Binding-site contacts:
Ligand atom P contacts residue TYR127 of chain 1.E at 4.0 Å.
Ligand atom O3' contacts residue 3DR1 of chain 1.G at 3.0 Å (h-bond).
Ligand atom C4' contacts residue TYR127 of chain 1.E at 4.2 Å (hydrophobic).
Ligand atom O3' contacts residue MG1 of chain 1.X at 2.1 Å.
Ligand atom OP2 contacts residue ASN173 of chain 1.E at 4.0 Å.
Ligand atom C4' contacts residue MG1 of chain 1.X at 4.5 Å.
Ligand atom P contacts residue ASN173 of chain 1.E at 4.4 Å.
Ligand atom OP1 contacts residue ARG155 of chain 1.E at 4.2 Å.
Ligand atom C3' contacts residue TYR170 of chain 1.E at 3.4 Å (hydrophobic).
Ligand atom OP1 contacts residue LYS124 of chain 1.E at 3.9 Å.
Ligand atom O3' contacts residue TYR127 of chain 1.E at 3.6 Å.
Ligand atom C4' contacts residue TYR170 of chain 1.E at 3.7 Å (hydrophobic).
Ligand atom C1' contacts residue MG1 of chain 1.X at 4.2 Å.
Ligand atom OP1 contacts residue ASN173 of chain 1.E at 4.1 Å.
Ligand atom OP1 contacts residue TYR127 of chain 1.E at 2.9 Å (h-bond).
Ligand atom O5' contacts residue TYR127 of chain 1.E at 4.1 Å.
Ligand atom C5' contacts residue ASN173 of chain 1.E at 4.0 Å.
Ligand atom C4' contacts residue 3DR1 of chain 1.G at 4.3 Å.
Ligand atom C4 contacts residue ARG176 of chain 1.E at 4.5 Å.
Ligand atom O3' contacts residue TYR170 of chain 1.E at 3.2 Å (h-bond).
Ligand atom C5' contacts residue TYR170 of chain 1.E at 4.1 Å (hydrophobic).
Ligand atom C2' contacts residue MG1 of chain 1.X at 3.9 Å.
Ligand atom C3' contacts residue 3DR1 of chain 1.G at 3.0 Å.
Ligand atom C4' contacts residue GLU95 of chain 1.E at 4.3 Å.
Ligand atom C5' contacts residue LYS124 of chain 1.E at 4.5 Å.
Ligand atom C2' contacts residue 3DR1 of chain 1.G at 3.7 Å.
Ligand atom O3' contacts residue GLU95 of chain 1.E at 2.5 Å (salt-bridge).
Ligand atom OP1 contacts residue ARG180 of chain 1.E at 4.5 Å.
Ligand atom C3' contacts residue GLU95 of chain 1.E at 3.8 Å.
Ligand atom OP2 contacts residue GLY175 of chain 1.E at 4.2 Å.
Ligand atom C3' contacts residue MG1 of chain 1.X at 3.4 Å.
Ligand atom N4 contacts residue ARG176 of chain 1.E at 3.7 Å.

Sequence of chain 1.E:
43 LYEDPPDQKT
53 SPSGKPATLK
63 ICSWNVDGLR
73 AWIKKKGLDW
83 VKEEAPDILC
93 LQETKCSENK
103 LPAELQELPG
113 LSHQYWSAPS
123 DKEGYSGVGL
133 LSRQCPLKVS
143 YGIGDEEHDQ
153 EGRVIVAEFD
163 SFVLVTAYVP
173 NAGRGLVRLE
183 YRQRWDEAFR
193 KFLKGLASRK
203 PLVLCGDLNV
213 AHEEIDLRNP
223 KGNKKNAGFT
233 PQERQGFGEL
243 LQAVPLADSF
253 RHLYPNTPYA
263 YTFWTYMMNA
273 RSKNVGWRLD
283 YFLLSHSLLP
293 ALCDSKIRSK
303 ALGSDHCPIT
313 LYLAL

This small molecule binds to this protein.
Small molecule (SMILES): Cc1cn([C@H]2C[C@H](O[P](=O)(O)OC[C@H]3O[C@@H](n4cnc5c4NC=NC5N)C[C@@H]3O[P](=O)(O)OC[C@H]3O[C@@H](n4ccc(N)nc4=O)C[C@@H]3O)[C@@H](CO[P](=O)(O)O[C@H]3C[C@H](n4ccc(N)nc4=O)O[C@@H]3CO[P](=O)(O)O[C@H]3C[C@H](n4cnc5c(=O)[nH]c(N)nc54)O[C@@H]3CO)O2)c(=O)[nH]c1=O